A protein and the small-molecule ligand that binds it are described below.
Small molecule (SMILES): CC(=O)N[C@@H]1[C@@H](O)[C@H](O)[C@@H](CO)O[C@H]1O

Binding-site contacts:
Ligand atom C6 contacts residue ASN169 of chain 2.A at 2.9 Å.
Ligand atom C4 contacts residue ASN169 of chain 2.A at 3.8 Å.
Ligand atom N2 contacts residue ASN169 of chain 2.A at 3.5 Å (h-bond).
Ligand atom C2 contacts residue ASN169 of chain 2.A at 2.5 Å.
Ligand atom O5 contacts residue ASN169 of chain 2.A at 2.2 Å (h-bond).
Ligand atom C3 contacts residue ASN169 of chain 2.A at 3.6 Å.
Ligand atom C1 contacts residue ASN169 of chain 2.A at 1.4 Å.
Ligand atom C5 contacts residue ASN169 of chain 2.A at 3.0 Å.
Ligand atom C7 contacts residue ASN169 of chain 2.A at 4.2 Å.
Ligand atom O6 contacts residue ASN169 of chain 2.A at 3.4 Å (h-bond).
Ligand atom O7 contacts residue ASN169 of chain 2.A at 4.1 Å.

Sequence of chain 2.A:
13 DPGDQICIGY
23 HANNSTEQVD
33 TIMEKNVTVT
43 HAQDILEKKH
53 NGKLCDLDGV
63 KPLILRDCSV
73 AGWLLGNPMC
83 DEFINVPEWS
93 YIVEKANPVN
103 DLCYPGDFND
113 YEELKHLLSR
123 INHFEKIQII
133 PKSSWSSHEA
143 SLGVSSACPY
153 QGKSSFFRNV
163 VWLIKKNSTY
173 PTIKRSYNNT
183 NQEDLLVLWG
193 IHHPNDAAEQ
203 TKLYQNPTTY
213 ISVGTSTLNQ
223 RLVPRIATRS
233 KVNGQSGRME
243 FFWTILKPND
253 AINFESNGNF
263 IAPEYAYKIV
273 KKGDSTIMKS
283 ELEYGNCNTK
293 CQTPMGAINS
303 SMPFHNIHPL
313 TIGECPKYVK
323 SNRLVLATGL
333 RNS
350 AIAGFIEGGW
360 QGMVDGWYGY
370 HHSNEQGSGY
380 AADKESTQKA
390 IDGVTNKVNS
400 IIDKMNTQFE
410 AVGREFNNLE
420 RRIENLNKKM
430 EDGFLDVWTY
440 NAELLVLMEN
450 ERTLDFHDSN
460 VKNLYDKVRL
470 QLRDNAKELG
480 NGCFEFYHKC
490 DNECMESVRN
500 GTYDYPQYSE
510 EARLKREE